Sequence of chain 1.A:
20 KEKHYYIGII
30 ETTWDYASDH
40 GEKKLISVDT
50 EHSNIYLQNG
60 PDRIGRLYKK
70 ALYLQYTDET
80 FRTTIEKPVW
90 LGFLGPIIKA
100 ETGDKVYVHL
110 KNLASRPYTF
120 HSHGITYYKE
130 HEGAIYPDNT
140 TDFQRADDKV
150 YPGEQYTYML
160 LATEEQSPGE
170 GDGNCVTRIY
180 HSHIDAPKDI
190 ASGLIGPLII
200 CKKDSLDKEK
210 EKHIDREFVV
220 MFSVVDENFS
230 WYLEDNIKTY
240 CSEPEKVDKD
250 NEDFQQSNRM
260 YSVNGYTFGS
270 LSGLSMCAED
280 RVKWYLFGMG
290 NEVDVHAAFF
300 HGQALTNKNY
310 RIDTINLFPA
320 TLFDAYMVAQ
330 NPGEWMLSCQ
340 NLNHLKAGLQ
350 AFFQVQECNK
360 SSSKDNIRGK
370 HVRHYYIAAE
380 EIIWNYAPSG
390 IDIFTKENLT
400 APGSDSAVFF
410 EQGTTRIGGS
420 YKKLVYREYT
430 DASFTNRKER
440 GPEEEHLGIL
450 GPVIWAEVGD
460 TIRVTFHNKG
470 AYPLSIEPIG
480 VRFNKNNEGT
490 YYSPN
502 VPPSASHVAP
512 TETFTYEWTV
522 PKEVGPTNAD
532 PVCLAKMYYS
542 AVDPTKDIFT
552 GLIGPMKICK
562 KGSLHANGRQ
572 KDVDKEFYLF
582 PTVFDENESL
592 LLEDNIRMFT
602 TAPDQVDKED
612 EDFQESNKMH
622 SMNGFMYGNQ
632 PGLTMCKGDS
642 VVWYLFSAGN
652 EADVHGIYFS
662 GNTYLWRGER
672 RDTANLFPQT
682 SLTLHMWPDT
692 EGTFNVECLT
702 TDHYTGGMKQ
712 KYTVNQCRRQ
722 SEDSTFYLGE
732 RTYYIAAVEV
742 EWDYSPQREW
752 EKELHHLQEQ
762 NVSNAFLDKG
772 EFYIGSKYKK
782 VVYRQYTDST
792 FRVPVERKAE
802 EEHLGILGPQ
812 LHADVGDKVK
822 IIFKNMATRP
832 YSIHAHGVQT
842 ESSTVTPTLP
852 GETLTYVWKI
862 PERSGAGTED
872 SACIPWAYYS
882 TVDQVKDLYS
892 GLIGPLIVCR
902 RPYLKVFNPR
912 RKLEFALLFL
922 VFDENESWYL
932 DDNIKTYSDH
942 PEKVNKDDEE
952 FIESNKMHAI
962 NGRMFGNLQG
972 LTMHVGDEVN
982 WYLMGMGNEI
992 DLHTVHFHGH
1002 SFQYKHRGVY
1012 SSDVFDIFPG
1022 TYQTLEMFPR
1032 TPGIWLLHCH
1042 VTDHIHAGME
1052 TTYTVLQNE

A small-molecule ligand and the protein it binds are described below.
Small molecule (SMILES): CC(=O)N[C@@H]1[C@@H](O)[C@H](O)[C@@H](CO)O[C@H]1O

Binding-site contacts:
Ligand atom O5 contacts residue ASN397 of chain 1.A at 2.4 Å (h-bond).
Ligand atom N2 contacts residue ASN397 of chain 1.A at 2.9 Å (h-bond).
Ligand atom C5 contacts residue ASN397 of chain 1.A at 3.6 Å.
Ligand atom C4 contacts residue ASN397 of chain 1.A at 4.2 Å.
Ligand atom C1 contacts residue ASN397 of chain 1.A at 1.4 Å.
Ligand atom O7 contacts residue ILE390 of chain 1.A at 4.3 Å.
Ligand atom C2 contacts residue ASN397 of chain 1.A at 2.4 Å.
Ligand atom C3 contacts residue ASN397 of chain 1.A at 3.8 Å.
Ligand atom O7 contacts residue ASN397 of chain 1.A at 4.2 Å.
Ligand atom C7 contacts residue ASN397 of chain 1.A at 3.9 Å.
Ligand atom C8 contacts residue GLY389 of chain 1.A at 4.2 Å.